A protein and the small-molecule ligand that binds it are described below.
Small molecule (SMILES): O=c1ccn([C@@H]2O[C@H](CO[P](=O)(O)O[P](=O)(O)O[C@H]3OC[C@@H](O)[C@H](O)[C@H]3O)[C@@H](O)[C@H]2O)c(=O)[nH]1

Sequence of chain 1.B:
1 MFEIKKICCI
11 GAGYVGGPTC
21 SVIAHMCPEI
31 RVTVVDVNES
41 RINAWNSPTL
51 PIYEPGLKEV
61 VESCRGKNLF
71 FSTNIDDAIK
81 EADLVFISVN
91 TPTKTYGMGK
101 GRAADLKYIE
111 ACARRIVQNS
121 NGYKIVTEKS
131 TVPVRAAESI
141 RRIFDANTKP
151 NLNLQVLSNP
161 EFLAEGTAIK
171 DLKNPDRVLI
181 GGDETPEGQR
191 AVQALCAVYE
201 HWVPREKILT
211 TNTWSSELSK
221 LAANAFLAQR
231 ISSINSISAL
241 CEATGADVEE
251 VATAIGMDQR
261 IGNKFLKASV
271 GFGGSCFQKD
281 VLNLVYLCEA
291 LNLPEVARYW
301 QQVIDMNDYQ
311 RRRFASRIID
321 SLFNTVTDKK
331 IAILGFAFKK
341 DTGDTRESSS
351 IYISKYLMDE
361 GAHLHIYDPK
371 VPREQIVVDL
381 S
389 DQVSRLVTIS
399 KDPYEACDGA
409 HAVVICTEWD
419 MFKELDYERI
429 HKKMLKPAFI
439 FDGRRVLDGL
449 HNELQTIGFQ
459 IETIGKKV

Binding-site contacts:
Ligand atom O2 contacts residue SER269 of chain 1.B at 2.9 Å (h-bond).
Ligand atom O3' contacts residue PHE162 of chain 1.B at 3.0 Å (h-bond).
Ligand atom O4' contacts residue LEU163 of chain 1.B at 3.6 Å.
Ligand atom O4D contacts residue PHE272 of chain 1.B at 3.6 Å.
Ligand atom O4' contacts residue PHE162 of chain 1.B at 3.7 Å.
Ligand atom O1B contacts residue PHE338 of chain 1.B at 3.4 Å.
Ligand atom O4 contacts residue LEU266 of chain 1.B at 3.4 Å (h-bond).
Ligand atom O3' contacts residue ARG260 of chain 1.A at 3.4 Å (salt-bridge).
Ligand atom O2 contacts residue ILE231 of chain 1.B at 3.4 Å.
Ligand atom C3' contacts residue PHE162 of chain 1.B at 3.4 Å (hydrophobic).
Ligand atom O4' contacts residue LYS220 of chain 1.B at 2.4 Å (salt-bridge).
Ligand atom C4' contacts residue LYS220 of chain 1.B at 3.5 Å.
Ligand atom C3' contacts residue LEU163 of chain 1.B at 3.6 Å (hydrophobic).
Ligand atom O2' contacts residue ALA164 of chain 1.B at 3.7 Å.
Ligand atom C5D contacts residue PHE277 of chain 1.B at 3.7 Å (hydrophobic).
Ligand atom O3D contacts residue GLY273 of chain 1.B at 3.1 Å (h-bond).
Ligand atom O2D contacts residue PHE338 of chain 1.B at 3.6 Å.
Ligand atom C4' contacts residue LEU163 of chain 1.B at 3.7 Å (hydrophobic).
Ligand atom O4' contacts residue GLU161 of chain 1.B at 3.1 Å (salt-bridge).
Ligand atom O2A contacts residue PHE277 of chain 1.B at 3.7 Å.
Ligand atom O4D contacts residue ILE231 of chain 1.B at 3.6 Å.
Ligand atom O2B contacts residue ALA164 of chain 1.B at 3.3 Å.
Ligand atom N3 contacts residue LYS267 of chain 1.B at 2.8 Å (salt-bridge).
Ligand atom O5' contacts residue CYS276 of chain 1.B at 3.2 Å.
Ligand atom O3D contacts residue PHE338 of chain 1.B at 2.8 Å (h-bond).
Ligand atom C4' contacts residue ASN224 of chain 1.B at 3.6 Å.
Ligand atom C5' contacts residue THR131 of chain 1.B at 3.3 Å.
Ligand atom O4' contacts residue THR131 of chain 1.B at 3.4 Å (h-bond).
Ligand atom O1A contacts residue LYS339 of chain 1.B at 2.9 Å (salt-bridge).
Ligand atom C4 contacts residue LYS267 of chain 1.B at 3.7 Å.
Ligand atom O3B contacts residue ALA164 of chain 1.B at 3.4 Å.
Ligand atom O2D contacts residue ARG442 of chain 1.B at 2.6 Å (salt-bridge).
Ligand atom C5' contacts residue LEU163 of chain 1.B at 3.3 Å (hydrophobic).
Ligand atom O2A contacts residue PHE265 of chain 1.B at 3.3 Å.
Ligand atom C5 contacts residue PHE265 of chain 1.B at 3.7 Å (hydrophobic).
Ligand atom O4 contacts residue LYS267 of chain 1.B at 3.0 Å (salt-bridge).
Ligand atom O2' contacts residue ARG260 of chain 1.A at 2.9 Å (salt-bridge).
Ligand atom O2B contacts residue GLU165 of chain 1.B at 2.8 Å (salt-bridge).
Ligand atom O4 contacts residue PHE265 of chain 1.B at 3.2 Å.
Ligand atom O3A contacts residue LYS339 of chain 1.B at 3.4 Å.

Sequence of chain 1.A:
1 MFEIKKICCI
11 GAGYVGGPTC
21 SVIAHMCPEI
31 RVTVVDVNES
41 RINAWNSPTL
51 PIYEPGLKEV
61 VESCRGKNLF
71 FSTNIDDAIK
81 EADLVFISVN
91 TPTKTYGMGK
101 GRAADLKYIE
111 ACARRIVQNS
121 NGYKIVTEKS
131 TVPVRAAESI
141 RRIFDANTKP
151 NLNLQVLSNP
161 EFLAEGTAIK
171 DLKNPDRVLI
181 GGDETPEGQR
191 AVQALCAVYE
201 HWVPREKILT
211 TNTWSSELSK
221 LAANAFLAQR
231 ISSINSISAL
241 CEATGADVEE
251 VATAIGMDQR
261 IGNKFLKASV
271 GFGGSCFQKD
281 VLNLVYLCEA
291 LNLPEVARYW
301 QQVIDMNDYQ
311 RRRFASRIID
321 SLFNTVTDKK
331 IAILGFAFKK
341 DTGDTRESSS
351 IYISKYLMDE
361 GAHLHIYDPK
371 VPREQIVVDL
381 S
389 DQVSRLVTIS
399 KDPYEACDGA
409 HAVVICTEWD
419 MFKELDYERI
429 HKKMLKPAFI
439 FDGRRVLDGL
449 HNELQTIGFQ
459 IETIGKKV